Sequence of chain 1.C:
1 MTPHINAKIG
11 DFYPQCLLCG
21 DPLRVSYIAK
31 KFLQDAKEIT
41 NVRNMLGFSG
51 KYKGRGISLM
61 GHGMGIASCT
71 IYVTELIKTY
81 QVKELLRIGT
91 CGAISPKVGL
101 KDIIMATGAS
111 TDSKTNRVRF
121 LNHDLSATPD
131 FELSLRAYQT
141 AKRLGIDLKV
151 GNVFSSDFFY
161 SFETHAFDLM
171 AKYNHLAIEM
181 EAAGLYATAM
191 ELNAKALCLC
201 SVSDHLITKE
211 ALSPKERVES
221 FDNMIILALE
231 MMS

This small molecule binds to this protein.
Small molecule (SMILES): Nc1ncnc2c([C@@H]3O[C@H](CO)[C@@H](O)[C@H]3O)n[nH]c12

Binding-site contacts:
Ligand atom O4' contacts residue THR90 of chain 1.F at 3.6 Å.
Ligand atom O2' contacts residue THR90 of chain 1.F at 3.8 Å.
Ligand atom C2 contacts residue GLY92 of chain 1.F at 3.6 Å.
Ligand atom N1 contacts residue GLY92 of chain 1.F at 3.3 Å (h-bond).
Ligand atom C6 contacts residue PHE159 of chain 1.F at 4.0 Å (hydrophobic).
Ligand atom N1 contacts residue CYS91 of chain 1.F at 3.6 Å.
Ligand atom C5' contacts residue HIS4 of chain 1.C at 3.5 Å.
Ligand atom C9 contacts residue THR90 of chain 1.F at 3.9 Å.
Ligand atom C2 contacts residue CYS91 of chain 1.F at 3.4 Å (hydrophobic).
Ligand atom O3' contacts residue GLU181 of chain 1.F at 2.3 Å (salt-bridge).
Ligand atom O2' contacts residue GLU179 of chain 1.F at 3.9 Å.
Ligand atom C5' contacts residue MET64 of chain 1.F at 3.9 Å (hydrophobic).
Ligand atom C3' contacts residue GLU181 of chain 1.F at 3.3 Å.
Ligand atom O5' contacts residue ARG43 of chain 1.C at 3.5 Å (salt-bridge).
Ligand atom C5 contacts residue PHE159 of chain 1.F at 3.7 Å (hydrophobic).
Ligand atom N6 contacts residue GLY92 of chain 1.F at 3.8 Å.
Ligand atom O5' contacts residue PHE159 of chain 1.F at 3.5 Å.
Ligand atom C2' contacts residue MET180 of chain 1.F at 3.9 Å (hydrophobic).
Ligand atom C1' contacts residue THR90 of chain 1.F at 3.4 Å.
Ligand atom N6 contacts residue LEU206 of chain 1.F at 3.6 Å.
Ligand atom O5' contacts residue HIS4 of chain 1.C at 2.8 Å (h-bond).
Ligand atom C2 contacts residue THR90 of chain 1.F at 3.9 Å.
Ligand atom C4 contacts residue CYS91 of chain 1.F at 4.0 Å (hydrophobic).
Ligand atom N1 contacts residue ASP204 of chain 1.F at 3.9 Å.
Ligand atom N8 contacts residue PHE159 of chain 1.F at 4.0 Å.
Ligand atom N7 contacts residue PHE159 of chain 1.F at 3.6 Å.
Ligand atom C2 contacts residue ASP204 of chain 1.F at 3.6 Å.
Ligand atom O3' contacts residue MET64 of chain 1.F at 3.6 Å.
Ligand atom N8 contacts residue MET180 of chain 1.F at 3.5 Å.
Ligand atom O2' contacts residue ARG87 of chain 1.F at 2.9 Å (salt-bridge).
Ligand atom C5' contacts residue PHE159 of chain 1.F at 3.5 Å (hydrophobic).
Ligand atom C2' contacts residue GLU181 of chain 1.F at 3.6 Å.
Ligand atom N3 contacts residue CYS91 of chain 1.F at 3.6 Å.
Ligand atom N3 contacts residue THR90 of chain 1.F at 3.1 Å (h-bond).
Ligand atom O2' contacts residue GLU181 of chain 1.F at 2.7 Å (salt-bridge).
Ligand atom N8 contacts residue GLU179 of chain 1.F at 3.7 Å.
Ligand atom O4' contacts residue ARG43 of chain 1.C at 3.9 Å.
Ligand atom C2 contacts residue SER203 of chain 1.F at 3.5 Å.
Ligand atom C4' contacts residue ARG43 of chain 1.C at 3.7 Å.
Ligand atom C6 contacts residue GLY92 of chain 1.F at 3.5 Å.

Sequence of chain 1.F:
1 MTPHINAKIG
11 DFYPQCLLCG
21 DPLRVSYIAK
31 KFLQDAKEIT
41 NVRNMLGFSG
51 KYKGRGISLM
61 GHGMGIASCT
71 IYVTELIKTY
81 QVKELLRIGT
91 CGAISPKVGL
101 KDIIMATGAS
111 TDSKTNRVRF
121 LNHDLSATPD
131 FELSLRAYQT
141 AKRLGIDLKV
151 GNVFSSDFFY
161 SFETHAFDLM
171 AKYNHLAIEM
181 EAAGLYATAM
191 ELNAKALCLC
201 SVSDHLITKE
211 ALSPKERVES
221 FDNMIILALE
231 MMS